Binding-site contacts:
Ligand atom O3 contacts residue GLY105 of chain 1.A at 3.6 Å.
Ligand atom C6 contacts residue TYR219 of chain 1.A at 3.8 Å (hydrophobic).
Ligand atom C3 contacts residue ASN133 of chain 1.A at 4.1 Å.
Ligand atom O6 contacts residue GLY217 of chain 1.A at 3.2 Å.
Ligand atom O4 contacts residue ASP86 of chain 1.A at 2.5 Å (salt-bridge).
Ligand atom C3 contacts residue ARG106 of chain 1.A at 3.9 Å.
Ligand atom O6 contacts residue ALA85 of chain 1.A at 3.2 Å.
Ligand atom C6 contacts residue GLN218 of chain 1.A at 3.8 Å.
Ligand atom C6 contacts residue TYR131 of chain 1.A at 3.6 Å (hydrophobic).
Ligand atom C4 contacts residue ARG106 of chain 1.A at 3.8 Å.
Ligand atom C5 contacts residue TYR131 of chain 1.A at 3.6 Å (hydrophobic).
Ligand atom O4 contacts residue TYR131 of chain 1.A at 3.7 Å.
Ligand atom O3 contacts residue ARG106 of chain 1.A at 2.8 Å (salt-bridge).
Ligand atom O5 contacts residue GLN218 of chain 1.A at 3.1 Å (h-bond).
Ligand atom C2 contacts residue GLN218 of chain 1.A at 3.3 Å.
Ligand atom O4 contacts residue GLY105 of chain 1.A at 4.2 Å.
Ligand atom C5 contacts residue GLN218 of chain 1.A at 4.0 Å.
Ligand atom O5 contacts residue TYR131 of chain 1.A at 2.8 Å (h-bond).
Ligand atom O6 contacts residue TYR219 of chain 1.A at 3.2 Å (h-bond).
Ligand atom C4 contacts residue ASP86 of chain 1.A at 3.3 Å.
Ligand atom O6 contacts residue TYR131 of chain 1.A at 2.9 Å (h-bond).
Ligand atom C5 contacts residue ASP86 of chain 1.A at 4.0 Å.
Ligand atom O1 contacts residue GLN218 of chain 1.A at 2.5 Å (h-bond).
Ligand atom C6 contacts residue ALA85 of chain 1.A at 3.7 Å (hydrophobic).
Ligand atom C4 contacts residue ASN133 of chain 1.A at 3.9 Å.
Ligand atom O2 contacts residue GLN218 of chain 1.A at 3.7 Å.
Ligand atom C4 contacts residue GLY105 of chain 1.A at 4.3 Å.
Ligand atom O5 contacts residue GLY217 of chain 1.A at 4.1 Å.
Ligand atom O1 contacts residue TYR131 of chain 1.A at 3.5 Å (h-bond).
Ligand atom O6 contacts residue GLN218 of chain 1.A at 3.0 Å (h-bond).
Ligand atom C6 contacts residue ASP86 of chain 1.A at 3.6 Å.
Ligand atom O1 contacts residue TYR219 of chain 1.A at 3.9 Å.
Ligand atom O6 contacts residue ASP86 of chain 1.A at 2.8 Å (salt-bridge).
Ligand atom C3 contacts residue GLN218 of chain 1.A at 4.3 Å.
Ligand atom C1 contacts residue TYR131 of chain 1.A at 3.5 Å (hydrophobic).
Ligand atom C1 contacts residue TYR219 of chain 1.A at 4.3 Å (hydrophobic).
Ligand atom C1 contacts residue GLN218 of chain 1.A at 3.0 Å.
Ligand atom O4 contacts residue ARG106 of chain 1.A at 3.4 Å (salt-bridge).
Ligand atom O2 contacts residue GLY217 of chain 1.A at 3.6 Å.
Ligand atom O4 contacts residue ASN133 of chain 1.A at 2.8 Å (h-bond).

The small molecule below binds the protein below.
Small molecule (SMILES): OC[C@H]1O[C@H](O[C@H]2[C@@H](O)[C@H](O)[C@@H](CO)O[C@@H]2O)[C@@H](O)[C@@H](O)[C@@H]1O

Sequence of chain 1.A:
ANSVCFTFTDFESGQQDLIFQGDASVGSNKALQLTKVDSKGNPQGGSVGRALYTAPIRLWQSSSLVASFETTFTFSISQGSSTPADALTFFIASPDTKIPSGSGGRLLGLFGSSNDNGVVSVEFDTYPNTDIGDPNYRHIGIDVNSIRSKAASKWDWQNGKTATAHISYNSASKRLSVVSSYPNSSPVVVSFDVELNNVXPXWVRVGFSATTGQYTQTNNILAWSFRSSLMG